The protein below binds the small molecule below.
Small molecule (SMILES): O=C(Nc1nc2ccc(C(F)(F)F)cc2[nH]1)c1csc(NC(=O)c2ccccc2OC(F)(F)F)n1

Binding-site contacts:
Ligand atom C1 contacts residue GLY86 of chain 1.B at 3.5 Å.
Ligand atom C1 contacts residue LEU85 of chain 1.B at 3.3 Å (hydrophobic).
Ligand atom C17 contacts residue ALA36 of chain 1.B at 3.7 Å (hydrophobic).
Ligand atom C18 contacts residue ALA36 of chain 1.B at 3.6 Å (hydrophobic).
Ligand atom N5 contacts residue LEU85 of chain 1.B at 2.9 Å (h-bond).
Ligand atom C19 contacts residue LEU135 of chain 1.B at 3.5 Å (hydrophobic).
Ligand atom F3 contacts residue PRO87 of chain 1.B at 3.6 Å.
Ligand atom N2 contacts residue ASP91 of chain 1.B at 3.3 Å (salt-bridge).
Ligand atom F3 contacts residue ASP91 of chain 1.B at 3.5 Å.
Ligand atom F4 contacts residue ILE148 of chain 1.B at 3.9 Å.
Ligand atom F1 contacts residue PRO87 of chain 1.B at 3.3 Å.
Ligand atom C18 contacts residue GLU83 of chain 1.B at 3.2 Å.
Ligand atom F3 contacts residue LEU92 of chain 1.B at 3.5 Å.
Ligand atom C11 contacts residue ASP91 of chain 1.B at 3.6 Å.
Ligand atom C13 contacts residue MET82 of chain 1.B at 3.8 Å (hydrophobic).
Ligand atom C3 contacts residue PRO87 of chain 1.B at 3.8 Å (hydrophobic).
Ligand atom N5 contacts residue GLY86 of chain 1.B at 3.7 Å.
Ligand atom N4 contacts residue LEU84 of chain 1.B at 3.8 Å.
Ligand atom C7 contacts residue ASP91 of chain 1.B at 3.8 Å.
Ligand atom F1 contacts residue LEU92 of chain 1.B at 3.7 Å.
Ligand atom F5 contacts residue MET82 of chain 1.B at 3.8 Å.
Ligand atom C4 contacts residue LEU85 of chain 1.B at 3.8 Å (hydrophobic).
Ligand atom N3 contacts residue LEU135 of chain 1.B at 3.4 Å.
Ligand atom C19 contacts residue LEU85 of chain 1.B at 3.7 Å (hydrophobic).
Ligand atom C2 contacts residue GLY86 of chain 1.B at 3.4 Å.
Ligand atom C10 contacts residue ASP91 of chain 1.B at 3.6 Å.
Ligand atom C4 contacts residue GLY86 of chain 1.B at 3.6 Å.
Ligand atom C16 contacts residue LEU135 of chain 1.B at 3.8 Å (hydrophobic).
Ligand atom S contacts residue PRO87 of chain 1.B at 3.8 Å.
Ligand atom F6 contacts residue ILE23 of chain 1.B at 3.8 Å.
Ligand atom F5 contacts residue TYR56 of chain 1.B at 3.0 Å.
Ligand atom F1 contacts residue LEU293 of chain 1.B at 3.2 Å.
Ligand atom C17 contacts residue LEU85 of chain 1.B at 3.8 Å (hydrophobic).
Ligand atom N4 contacts residue LEU135 of chain 1.B at 3.8 Å.
Ligand atom C6 contacts residue ASP91 of chain 1.B at 3.8 Å.
Ligand atom F6 contacts residue MET82 of chain 1.B at 3.8 Å.
Ligand atom N4 contacts residue LEU85 of chain 1.B at 3.0 Å (h-bond).
Ligand atom F4 contacts residue TYR56 of chain 1.B at 3.7 Å.
Ligand atom F2 contacts residue LEU293 of chain 1.B at 3.8 Å.
Ligand atom C2 contacts residue LEU85 of chain 1.B at 3.8 Å (hydrophobic).

Sequence of chain 1.B:
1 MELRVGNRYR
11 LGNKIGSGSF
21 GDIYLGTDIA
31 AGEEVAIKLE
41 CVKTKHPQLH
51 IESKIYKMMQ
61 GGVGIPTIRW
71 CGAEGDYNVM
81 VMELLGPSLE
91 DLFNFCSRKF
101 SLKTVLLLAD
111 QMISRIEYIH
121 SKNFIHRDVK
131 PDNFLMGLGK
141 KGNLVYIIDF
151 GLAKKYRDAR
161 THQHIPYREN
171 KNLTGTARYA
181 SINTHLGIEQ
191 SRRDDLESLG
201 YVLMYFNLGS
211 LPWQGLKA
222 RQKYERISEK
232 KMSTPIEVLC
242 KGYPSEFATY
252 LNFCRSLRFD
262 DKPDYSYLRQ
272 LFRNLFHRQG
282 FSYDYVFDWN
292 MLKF